Sequence of chain 1.E:
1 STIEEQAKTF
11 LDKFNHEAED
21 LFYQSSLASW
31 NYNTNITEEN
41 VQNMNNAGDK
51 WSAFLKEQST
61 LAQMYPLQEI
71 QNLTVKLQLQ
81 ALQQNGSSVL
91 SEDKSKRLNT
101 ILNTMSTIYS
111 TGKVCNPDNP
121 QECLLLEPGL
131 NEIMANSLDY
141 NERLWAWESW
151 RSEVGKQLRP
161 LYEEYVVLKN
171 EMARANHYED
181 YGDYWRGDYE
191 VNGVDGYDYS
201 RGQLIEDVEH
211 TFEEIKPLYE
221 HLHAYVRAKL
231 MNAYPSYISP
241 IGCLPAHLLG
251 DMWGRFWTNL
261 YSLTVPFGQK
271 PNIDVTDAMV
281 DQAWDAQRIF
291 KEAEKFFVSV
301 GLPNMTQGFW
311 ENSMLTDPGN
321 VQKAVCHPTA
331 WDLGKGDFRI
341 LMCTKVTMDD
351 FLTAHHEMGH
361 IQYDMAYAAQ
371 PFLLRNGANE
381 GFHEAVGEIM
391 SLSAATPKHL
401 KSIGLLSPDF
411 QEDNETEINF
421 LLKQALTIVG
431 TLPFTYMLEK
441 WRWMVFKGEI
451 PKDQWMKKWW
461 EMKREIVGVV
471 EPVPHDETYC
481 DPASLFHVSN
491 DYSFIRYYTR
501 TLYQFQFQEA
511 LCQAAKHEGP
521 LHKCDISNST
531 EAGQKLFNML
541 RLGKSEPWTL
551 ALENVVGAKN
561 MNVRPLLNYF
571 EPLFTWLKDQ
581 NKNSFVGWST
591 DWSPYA

A protein and the small-molecule ligand that binds it are described below.
Small molecule (SMILES): CC(=O)N[C@@H]1[C@@H](O)[C@H](O)[C@@H](CO)O[C@H]1O

Binding-site contacts:
Ligand atom C7 contacts residue THR37 of chain 1.E at 4.3 Å.
Ligand atom C5 contacts residue ASN35 of chain 1.E at 3.7 Å.
Ligand atom O4 contacts residue ASN31 of chain 1.E at 4.1 Å.
Ligand atom O5 contacts residue ASN35 of chain 1.E at 2.4 Å (h-bond).
Ligand atom C6 contacts residue ASN35 of chain 1.E at 4.2 Å.
Ligand atom C6 contacts residue ASN31 of chain 1.E at 3.6 Å.
Ligand atom N2 contacts residue ASN35 of chain 1.E at 2.9 Å (h-bond).
Ligand atom C8 contacts residue ASN35 of chain 1.E at 4.4 Å.
Ligand atom C1 contacts residue ASN35 of chain 1.E at 1.4 Å.
Ligand atom C2 contacts residue ASN35 of chain 1.E at 2.5 Å.
Ligand atom C8 contacts residue THR37 of chain 1.E at 3.1 Å.
Ligand atom O5 contacts residue THR34 of chain 1.E at 4.1 Å.
Ligand atom C7 contacts residue ASN35 of chain 1.E at 3.3 Å.
Ligand atom C5 contacts residue ASN31 of chain 1.E at 3.6 Å.
Ligand atom O7 contacts residue ASN35 of chain 1.E at 3.3 Å (h-bond).
Ligand atom C3 contacts residue ASN35 of chain 1.E at 3.8 Å.
Ligand atom C4 contacts residue ASN35 of chain 1.E at 4.2 Å.